Sequence of chain 1.A:
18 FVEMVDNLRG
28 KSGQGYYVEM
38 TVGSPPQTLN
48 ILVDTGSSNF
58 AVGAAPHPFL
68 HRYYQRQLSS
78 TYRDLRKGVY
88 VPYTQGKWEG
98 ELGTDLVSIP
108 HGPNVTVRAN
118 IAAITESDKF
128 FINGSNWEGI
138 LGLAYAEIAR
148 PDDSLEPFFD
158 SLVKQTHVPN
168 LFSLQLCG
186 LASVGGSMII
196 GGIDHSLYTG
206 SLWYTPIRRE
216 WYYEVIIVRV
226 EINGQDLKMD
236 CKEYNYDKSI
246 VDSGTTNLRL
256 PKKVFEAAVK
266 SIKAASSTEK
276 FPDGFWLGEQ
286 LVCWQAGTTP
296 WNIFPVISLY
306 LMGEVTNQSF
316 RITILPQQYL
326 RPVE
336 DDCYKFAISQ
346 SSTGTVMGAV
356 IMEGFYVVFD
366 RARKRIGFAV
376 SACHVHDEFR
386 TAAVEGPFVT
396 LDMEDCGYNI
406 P

The protein below binds the small molecule below.
Small molecule (SMILES): CC(C)(C)CCNC(=O)CCc1cc2cc(-c3ccccc3C#CCC3(NC(=O)c4ccc(F)cc4)CC3)ccc2nc1N

Binding-site contacts:
Ligand atom C3 contacts residue ILE137 of chain 1.A at 3.6 Å (hydrophobic).
Ligand atom C20 contacts residue PHE127 of chain 1.A at 3.6 Å (hydrophobic).
Ligand atom C35 contacts residue GLY32 of chain 1.A at 3.5 Å.
Ligand atom N4 contacts residue GLY249 of chain 1.A at 3.5 Å (h-bond).
Ligand atom C9 contacts residue TYR90 of chain 1.A at 3.8 Å (hydrophobic).
Ligand atom N2 contacts residue GLY53 of chain 1.A at 2.8 Å (h-bond).
Ligand atom N2 contacts residue TYR217 of chain 1.A at 3.5 Å.
Ligand atom N3 contacts residue ASP247 of chain 1.A at 2.9 Å (salt-bridge).
Ligand atom F1 contacts residue GLY32 of chain 1.A at 3.5 Å.
Ligand atom C13 contacts residue TYR217 of chain 1.A at 3.3 Å (hydrophobic).
Ligand atom C22 contacts residue LYS94 of chain 1.A at 3.7 Å.
Ligand atom C23 contacts residue VAL88 of chain 1.A at 3.4 Å (hydrophobic).
Ligand atom C4 contacts residue ASP51 of chain 1.A at 3.5 Å.
Ligand atom C19 contacts residue TYR90 of chain 1.A at 3.7 Å (hydrophobic).
Ligand atom C21 contacts residue LYS126 of chain 1.A at 3.5 Å.
Ligand atom O2 contacts residue ILE129 of chain 1.A at 3.4 Å.
Ligand atom C24 contacts residue TYR90 of chain 1.A at 3.4 Å (hydrophobic).
Ligand atom C11 contacts residue ASP247 of chain 1.A at 3.5 Å.
Ligand atom N1 contacts residue ASP51 of chain 1.A at 2.6 Å (salt-bridge).
Ligand atom C3 contacts residue ASP51 of chain 1.A at 3.4 Å.
Ligand atom C36 contacts residue SER248 of chain 1.A at 3.5 Å.
Ligand atom C36 contacts residue GLY32 of chain 1.A at 3.6 Å.
Ligand atom C34 contacts residue GLY32 of chain 1.A at 3.5 Å.
Ligand atom C34 contacts residue THR251 of chain 1.A at 3.2 Å.
Ligand atom C35 contacts residue THR251 of chain 1.A at 3.5 Å.
Ligand atom N3 contacts residue ASP51 of chain 1.A at 2.9 Å (salt-bridge).
Ligand atom C21 contacts residue PHE127 of chain 1.A at 3.8 Å (hydrophobic).
Ligand atom C23 contacts residue TYR90 of chain 1.A at 3.5 Å (hydrophobic).
Ligand atom C13 contacts residue GLY53 of chain 1.A at 3.4 Å.
Ligand atom C32 contacts residue GLY249 of chain 1.A at 3.6 Å.
Ligand atom N3 contacts residue GLY53 of chain 1.A at 3.3 Å.
Ligand atom F1 contacts residue GOL1 of chain 1.C at 3.3 Å.
Ligand atom C37 contacts residue GLY249 of chain 1.A at 3.0 Å.
Ligand atom C10 contacts residue ASP247 of chain 1.A at 3.4 Å.
Ligand atom C10 contacts residue THR250 of chain 1.A at 3.8 Å.
Ligand atom C34 contacts residue GLY30 of chain 1.A at 3.7 Å.
Ligand atom C36 contacts residue GLY249 of chain 1.A at 3.4 Å.
Ligand atom C7 contacts residue GLY53 of chain 1.A at 3.7 Å.
Ligand atom C7 contacts residue ASP51 of chain 1.A at 3.5 Å.
Ligand atom F1 contacts residue THR251 of chain 1.A at 3.2 Å.